Binding-site contacts:
Ligand atom O5 contacts residue TRP363 of chain 1.C at 3.3 Å.
Ligand atom O6 contacts residue ASP27 of chain 1.C at 2.9 Å (salt-bridge).
Ligand atom C2 contacts residue THR261 of chain 1.C at 3.3 Å.
Ligand atom C6 contacts residue GLN137 of chain 1.C at 3.6 Å.
Ligand atom O5 contacts residue ASN132 of chain 1.C at 3.2 Å (h-bond).
Ligand atom O2 contacts residue THR261 of chain 1.C at 2.7 Å (h-bond).
Ligand atom O2 contacts residue ASN197 of chain 1.C at 3.1 Å (h-bond).
Ligand atom C2 contacts residue GLU260 of chain 1.C at 3.4 Å.
Ligand atom O4 contacts residue GLN137 of chain 1.C at 3.6 Å.
Ligand atom C5 contacts residue TRP363 of chain 1.C at 3.5 Å (hydrophobic).
Ligand atom C6 contacts residue THR261 of chain 1.C at 3.4 Å.
Ligand atom O3 contacts residue ALA180 of chain 1.C at 2.7 Å (h-bond).
Ligand atom C4 contacts residue GLU259 of chain 1.C at 3.6 Å.
Ligand atom O6 contacts residue GLN293 of chain 1.C at 3.6 Å.
Ligand atom O3 contacts residue LEU250 of chain 1.C at 2.9 Å (h-bond).
Ligand atom O2 contacts residue ARG258 of chain 1.C at 3.2 Å (salt-bridge).
Ligand atom O2 contacts residue GLU260 of chain 1.C at 2.5 Å (salt-bridge).
Ligand atom O7 contacts residue TRP363 of chain 1.C at 3.4 Å.
Ligand atom O2 contacts residue GLY182 of chain 1.C at 3.6 Å.
Ligand atom C7 contacts residue LEU271 of chain 1.C at 3.6 Å (hydrophobic).
Ligand atom O4 contacts residue THR261 of chain 1.C at 3.2 Å.
Ligand atom O6 contacts residue TRP58 of chain 1.C at 3.2 Å.
Ligand atom O4 contacts residue GLU259 of chain 1.C at 2.8 Å (salt-bridge).
Ligand atom O3 contacts residue ASN197 of chain 1.C at 3.1 Å (h-bond).
Ligand atom O2 contacts residue ALA180 of chain 1.C at 3.2 Å (h-bond).
Ligand atom C3 contacts residue GLU259 of chain 1.C at 3.4 Å.
Ligand atom O3 contacts residue ASP249 of chain 1.C at 3.5 Å.
Ligand atom O4 contacts residue ASP249 of chain 1.C at 3.4 Å.
Ligand atom O6 contacts residue THR261 of chain 1.C at 3.6 Å.
Ligand atom O5 contacts residue TRP58 of chain 1.C at 3.4 Å (h-bond).
Ligand atom C8 contacts residue LEU271 of chain 1.C at 3.5 Å (hydrophobic).
Ligand atom O3 contacts residue GLU259 of chain 1.C at 2.9 Å (salt-bridge).
Ligand atom O4 contacts residue PHE248 of chain 1.C at 3.4 Å (h-bond).
Ligand atom O2 contacts residue ILE181 of chain 1.C at 3.3 Å.
Ligand atom C1 contacts residue ASP266 of chain 1.C at 3.4 Å.
Ligand atom C6 contacts residue TRP58 of chain 1.C at 3.3 Å (hydrophobic).
Ligand atom O1 contacts residue ASP266 of chain 1.C at 2.5 Å (salt-bridge).
Ligand atom C6 contacts residue ASP27 of chain 1.C at 3.4 Å.
Ligand atom O3 contacts residue ARG258 of chain 1.C at 3.1 Å (salt-bridge).
Ligand atom O6 contacts residue ASN132 of chain 1.C at 3.3 Å (h-bond).

A protein and the small-molecule ligand that binds it are described below.
Small molecule (SMILES): CC(=O)N[C@@H]1[C@@H](O)[C@H](O[C@@H]2O[C@H](CO[C@H]3O[C@H](CO[C@H]4O[C@H](CO)[C@@H](O)[C@H](O)[C@@H]4O)[C@@H](O)[C@H](O[C@H]4O[C@H](CO)[C@@H](O)[C@H](O)[C@@H]4O)[C@@H]3O)[C@@H](O)[C@H](O[C@H]3O[C@H](CO)[C@@H](O)[C@H](O)[C@@H]3O)[C@@H]2O)[C@@H](CO)O[C@H]1O

Sequence of chain 1.C:
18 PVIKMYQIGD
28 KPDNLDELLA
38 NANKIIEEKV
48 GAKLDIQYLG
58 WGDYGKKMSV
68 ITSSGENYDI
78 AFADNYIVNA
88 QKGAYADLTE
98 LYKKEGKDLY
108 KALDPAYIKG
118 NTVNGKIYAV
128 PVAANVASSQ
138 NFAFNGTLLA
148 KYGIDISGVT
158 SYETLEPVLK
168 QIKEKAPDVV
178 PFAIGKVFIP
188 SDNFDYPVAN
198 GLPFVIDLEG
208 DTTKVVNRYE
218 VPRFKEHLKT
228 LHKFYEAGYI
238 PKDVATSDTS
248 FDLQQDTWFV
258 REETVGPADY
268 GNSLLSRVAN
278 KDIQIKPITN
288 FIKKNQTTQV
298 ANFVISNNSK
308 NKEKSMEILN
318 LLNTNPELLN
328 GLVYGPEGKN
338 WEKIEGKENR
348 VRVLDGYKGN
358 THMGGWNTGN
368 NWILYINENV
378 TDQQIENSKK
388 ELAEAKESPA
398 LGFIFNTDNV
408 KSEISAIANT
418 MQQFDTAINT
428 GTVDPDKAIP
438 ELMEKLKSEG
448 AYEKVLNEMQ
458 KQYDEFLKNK